Sequence of chain 1.C:
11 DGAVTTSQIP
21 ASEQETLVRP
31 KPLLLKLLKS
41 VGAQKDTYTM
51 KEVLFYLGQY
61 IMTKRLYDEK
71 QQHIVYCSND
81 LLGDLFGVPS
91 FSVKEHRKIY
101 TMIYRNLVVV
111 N

Binding-site contacts:
Ligand atom C9 contacts residue HIS96 of chain 1.B at 3.8 Å.
Ligand atom C3 contacts residue TYR67 of chain 1.C at 3.7 Å (hydrophobic).
Ligand atom N49 contacts residue LEU54 of chain 1.B at 2.7 Å (h-bond).
Ligand atom C16 contacts residue 6GG1 of chain 1.G at 3.3 Å.
Ligand atom CL1 contacts residue ILE99 of chain 1.B at 3.8 Å.
Ligand atom N20 contacts residue 6GG1 of chain 1.G at 3.0 Å (h-bond).
Ligand atom C39 contacts residue 6GG1 of chain 1.G at 3.4 Å.
Ligand atom F contacts residue MET62 of chain 1.B at 3.6 Å.
Ligand atom C59 contacts residue VAL93 of chain 1.B at 3.7 Å (hydrophobic).
Ligand atom C56 contacts residue LEU57 of chain 1.B at 3.7 Å (hydrophobic).
Ligand atom C60 contacts residue VAL14 of chain 1.B at 3.5 Å (hydrophobic).
Ligand atom C17 contacts residue GLN72 of chain 1.C at 3.3 Å.
Ligand atom C5 contacts residue GLN72 of chain 1.C at 3.5 Å.
Ligand atom CL2 contacts residue LEU54 of chain 1.B at 3.5 Å.
Ligand atom F contacts residue TYR67 of chain 1.B at 3.1 Å.
Ligand atom C8 contacts residue THR16 of chain 1.B at 3.7 Å.
Ligand atom C17 contacts residue 6GG1 of chain 1.G at 3.4 Å.
Ligand atom O1 contacts residue VAL14 of chain 1.B at 3.5 Å.
Ligand atom C56 contacts residue LEU54 of chain 1.B at 3.4 Å (hydrophobic).
Ligand atom CL2 contacts residue HIS96 of chain 1.B at 3.7 Å.
Ligand atom O2 contacts residue VAL14 of chain 1.B at 3.0 Å.
Ligand atom C46 contacts residue LEU54 of chain 1.B at 3.3 Å (hydrophobic).
Ligand atom C12 contacts residue TYR67 of chain 1.C at 3.8 Å (hydrophobic).
Ligand atom C38 contacts residue 6GG1 of chain 1.G at 3.6 Å.
Ligand atom F contacts residue ILE61 of chain 1.B at 3.1 Å.
Ligand atom C11 contacts residue HIS96 of chain 1.B at 3.5 Å.
Ligand atom O22 contacts residue 6GG1 of chain 1.G at 3.6 Å.
Ligand atom C21 contacts residue 6GG1 of chain 1.G at 3.7 Å.
Ligand atom N16 contacts residue 6GG1 of chain 1.G at 3.1 Å (h-bond).
Ligand atom CL1 contacts residue LEU57 of chain 1.B at 3.8 Å.
Ligand atom C46 contacts residue GLY58 of chain 1.B at 3.7 Å.
Ligand atom C41 contacts residue GLY58 of chain 1.B at 3.6 Å.
Ligand atom C40 contacts residue ILE61 of chain 1.B at 3.5 Å (hydrophobic).
Ligand atom C10 contacts residue VAL93 of chain 1.B at 3.5 Å (hydrophobic).
Ligand atom C23 contacts residue 6GG1 of chain 1.G at 3.4 Å.
Ligand atom C10 contacts residue HIS96 of chain 1.B at 3.4 Å.
Ligand atom CL2 contacts residue ILE99 of chain 1.B at 3.8 Å.
Ligand atom N49 contacts residue GLY58 of chain 1.B at 3.4 Å.
Ligand atom C56 contacts residue GLY58 of chain 1.B at 3.6 Å.
Ligand atom C11 contacts residue VAL93 of chain 1.B at 3.6 Å (hydrophobic).

This protein binds this small molecule.
Small molecule (SMILES): O=C(O)CCC(=O)NCCCCCCOC(=O)c1[nH]c2cc(Cl)ccc2c1-c1c(-c2ccc(F)cc2)ncn1Cc1ccc(Cl)cc1

Sequence of chain 1.B:
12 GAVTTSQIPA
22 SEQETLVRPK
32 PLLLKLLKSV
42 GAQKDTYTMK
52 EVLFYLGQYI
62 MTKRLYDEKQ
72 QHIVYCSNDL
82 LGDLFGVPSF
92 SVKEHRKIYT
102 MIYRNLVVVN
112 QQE